Binding-site contacts:
Ligand atom N2 contacts residue ASN32 of chain 1.C at 2.8 Å (h-bond).
Ligand atom O5 contacts residue ASN32 of chain 1.C at 2.3 Å (h-bond).
Ligand atom O7 contacts residue ASN32 of chain 1.C at 4.0 Å.
Ligand atom C2 contacts residue ASN32 of chain 1.C at 2.4 Å.
Ligand atom C4 contacts residue ASN32 of chain 1.C at 4.2 Å.
Ligand atom C3 contacts residue ASN32 of chain 1.C at 3.7 Å.
Ligand atom C7 contacts residue ASN32 of chain 1.C at 3.6 Å.
Ligand atom C1 contacts residue ASN32 of chain 1.C at 1.3 Å.
Ligand atom C8 contacts residue THR31 of chain 1.C at 3.9 Å.
Ligand atom C5 contacts residue ASN32 of chain 1.C at 3.5 Å.
Ligand atom C8 contacts residue ASN32 of chain 1.C at 4.3 Å.

Sequence of chain 1.C:
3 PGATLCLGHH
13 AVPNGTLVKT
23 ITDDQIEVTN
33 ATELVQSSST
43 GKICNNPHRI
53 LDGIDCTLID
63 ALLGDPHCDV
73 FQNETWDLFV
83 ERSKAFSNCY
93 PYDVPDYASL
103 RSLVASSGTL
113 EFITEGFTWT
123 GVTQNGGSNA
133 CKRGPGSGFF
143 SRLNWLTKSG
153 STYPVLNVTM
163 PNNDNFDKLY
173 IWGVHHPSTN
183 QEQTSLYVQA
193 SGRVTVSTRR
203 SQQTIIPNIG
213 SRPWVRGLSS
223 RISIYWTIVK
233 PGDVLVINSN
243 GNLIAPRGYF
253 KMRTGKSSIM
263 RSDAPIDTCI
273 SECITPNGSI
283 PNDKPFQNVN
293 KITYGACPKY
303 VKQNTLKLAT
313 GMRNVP

The protein below binds the small molecule below.
Small molecule (SMILES): CC(=O)N[C@H]1[C@H](O[C@H]2[C@H](O)[C@@H](NC(C)=O)CO[C@@H]2CO)O[C@H](CO)[C@@H](O)[C@@H]1O